Binding-site contacts:
Ligand atom C5 contacts residue ASN444 of chain 1.A at 3.5 Å.
Ligand atom C2 contacts residue ASN444 of chain 1.A at 2.4 Å.
Ligand atom C1 contacts residue ASN444 of chain 1.A at 1.4 Å.
Ligand atom C6 contacts residue GLY448 of chain 1.A at 3.5 Å.
Ligand atom O7 contacts residue ASN444 of chain 1.A at 3.5 Å (h-bond).
Ligand atom C5 contacts residue GLY448 of chain 1.A at 4.3 Å.
Ligand atom C7 contacts residue ASN444 of chain 1.A at 3.4 Å.
Ligand atom C3 contacts residue ASN444 of chain 1.A at 3.7 Å.
Ligand atom C1 contacts residue PHE435 of chain 1.A at 4.1 Å (hydrophobic).
Ligand atom C6 contacts residue PRO429 of chain 1.A at 3.9 Å (hydrophobic).
Ligand atom N2 contacts residue ASN444 of chain 1.A at 2.9 Å (h-bond).
Ligand atom O5 contacts residue GLY448 of chain 1.A at 3.8 Å.
Ligand atom O5 contacts residue ASN444 of chain 1.A at 2.2 Å (h-bond).
Ligand atom O6 contacts residue GLY448 of chain 1.A at 2.4 Å (h-bond).
Ligand atom C5 contacts residue PHE435 of chain 1.A at 3.8 Å (hydrophobic).
Ligand atom C6 contacts residue PHE435 of chain 1.A at 4.4 Å (hydrophobic).
Ligand atom C4 contacts residue ASN444 of chain 1.A at 4.0 Å.
Ligand atom O5 contacts residue PHE435 of chain 1.A at 4.0 Å.

The small molecule below binds the protein below.
Small molecule (SMILES): CC(=O)N[C@@H]1[C@@H](O)[C@H](O)[C@@H](CO)O[C@H]1O

Sequence of chain 1.A:
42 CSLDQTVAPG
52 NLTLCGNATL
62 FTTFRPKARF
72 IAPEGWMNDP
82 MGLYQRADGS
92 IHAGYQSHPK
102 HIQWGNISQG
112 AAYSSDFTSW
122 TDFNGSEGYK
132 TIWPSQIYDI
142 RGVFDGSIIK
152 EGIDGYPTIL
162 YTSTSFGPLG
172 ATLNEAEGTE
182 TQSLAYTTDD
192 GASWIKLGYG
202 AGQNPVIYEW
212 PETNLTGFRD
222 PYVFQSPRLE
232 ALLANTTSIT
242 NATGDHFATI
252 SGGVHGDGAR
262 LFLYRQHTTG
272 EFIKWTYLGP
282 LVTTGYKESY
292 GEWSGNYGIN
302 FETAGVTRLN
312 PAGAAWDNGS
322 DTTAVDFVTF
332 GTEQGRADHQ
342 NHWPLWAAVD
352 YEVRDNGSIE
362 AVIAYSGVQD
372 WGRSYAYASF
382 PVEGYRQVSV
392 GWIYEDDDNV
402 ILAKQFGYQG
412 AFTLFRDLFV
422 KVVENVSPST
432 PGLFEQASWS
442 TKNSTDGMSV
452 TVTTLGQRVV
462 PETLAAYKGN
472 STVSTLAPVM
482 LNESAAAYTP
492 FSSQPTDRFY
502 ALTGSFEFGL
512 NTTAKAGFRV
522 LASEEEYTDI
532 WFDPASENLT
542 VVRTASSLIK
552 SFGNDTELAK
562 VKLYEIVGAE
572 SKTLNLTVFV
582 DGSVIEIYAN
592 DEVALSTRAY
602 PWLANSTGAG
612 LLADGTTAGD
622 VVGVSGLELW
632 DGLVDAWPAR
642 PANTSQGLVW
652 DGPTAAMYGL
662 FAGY